Binding-site contacts:
Ligand atom O31 contacts residue LYS88 of chain 1.H at 3.7 Å.

Sequence of chain 1.H:
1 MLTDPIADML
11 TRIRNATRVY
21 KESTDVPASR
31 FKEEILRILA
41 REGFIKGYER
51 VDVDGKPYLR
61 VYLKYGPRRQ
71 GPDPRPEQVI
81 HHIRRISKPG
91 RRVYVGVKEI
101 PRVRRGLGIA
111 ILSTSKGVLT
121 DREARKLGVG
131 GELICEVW

The protein below binds the small molecule below.
Small molecule (SMILES): NC[C@@H]1O[C@H](O[C@H]2[C@@H](O)[C@H](O[C@@H]3[C@@H](O)[C@H](N)C[C@H](N)[C@H]3O[C@H]3O[C@H](CO)[C@@H](O)[C@H](O)[C@H]3N)O[C@@H]2CO)[C@H](N)[C@@H](O)[C@@H]1O